A protein and the small-molecule ligand that binds it are described below.
Small molecule (SMILES): CC(=O)N[C@@H]1[C@@H](O)[C@H](O)[C@@H](CO)O[C@H]1O

Binding-site contacts:
Ligand atom C7 contacts residue PHE59 of chain 1.A at 4.1 Å (hydrophobic).
Ligand atom C4 contacts residue ASN61 of chain 1.A at 4.2 Å.
Ligand atom O7 contacts residue PHE59 of chain 1.A at 3.1 Å (h-bond).
Ligand atom C7 contacts residue ASN61 of chain 1.A at 3.3 Å.
Ligand atom C2 contacts residue ASN61 of chain 1.A at 2.5 Å.
Ligand atom O5 contacts residue ASN61 of chain 1.A at 2.4 Å (h-bond).
Ligand atom N2 contacts residue ASN61 of chain 1.A at 3.0 Å (h-bond).
Ligand atom C1 contacts residue ASN61 of chain 1.A at 1.5 Å.
Ligand atom C5 contacts residue ASN61 of chain 1.A at 3.6 Å.
Ligand atom O7 contacts residue SER60 of chain 1.A at 3.5 Å.
Ligand atom C8 contacts residue ASN61 of chain 1.A at 4.0 Å.
Ligand atom O7 contacts residue ASN61 of chain 1.A at 3.3 Å (h-bond).
Ligand atom C3 contacts residue ASN61 of chain 1.A at 3.9 Å.

Sequence of chain 1.A:
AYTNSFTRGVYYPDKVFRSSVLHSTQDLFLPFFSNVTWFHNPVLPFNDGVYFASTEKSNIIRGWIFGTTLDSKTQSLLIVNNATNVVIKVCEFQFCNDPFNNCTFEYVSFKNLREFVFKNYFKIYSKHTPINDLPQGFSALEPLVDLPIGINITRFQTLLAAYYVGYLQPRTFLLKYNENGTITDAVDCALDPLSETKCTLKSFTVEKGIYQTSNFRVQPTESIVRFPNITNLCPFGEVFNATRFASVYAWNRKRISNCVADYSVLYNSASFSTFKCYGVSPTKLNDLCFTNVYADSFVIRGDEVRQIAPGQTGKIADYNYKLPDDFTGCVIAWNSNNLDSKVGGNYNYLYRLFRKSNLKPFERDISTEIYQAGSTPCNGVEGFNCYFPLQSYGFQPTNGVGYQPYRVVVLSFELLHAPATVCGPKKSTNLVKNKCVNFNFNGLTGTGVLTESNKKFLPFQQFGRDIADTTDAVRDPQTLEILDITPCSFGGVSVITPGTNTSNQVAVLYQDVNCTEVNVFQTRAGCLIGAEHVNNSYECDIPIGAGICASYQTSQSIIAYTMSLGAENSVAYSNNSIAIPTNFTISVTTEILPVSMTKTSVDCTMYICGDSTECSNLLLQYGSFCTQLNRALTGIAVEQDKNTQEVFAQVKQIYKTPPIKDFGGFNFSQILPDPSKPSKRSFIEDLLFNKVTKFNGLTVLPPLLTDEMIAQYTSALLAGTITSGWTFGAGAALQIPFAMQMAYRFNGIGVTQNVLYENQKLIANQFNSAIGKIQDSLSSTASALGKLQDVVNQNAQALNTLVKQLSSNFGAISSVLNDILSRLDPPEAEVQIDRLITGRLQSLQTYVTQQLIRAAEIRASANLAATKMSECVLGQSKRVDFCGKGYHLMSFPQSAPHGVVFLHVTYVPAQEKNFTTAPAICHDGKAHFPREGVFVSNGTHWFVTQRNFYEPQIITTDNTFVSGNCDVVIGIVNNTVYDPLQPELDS